Binding-site contacts:
Ligand atom C5 contacts residue ASN47 of chain 1.D at 3.6 Å.
Ligand atom C7 contacts residue MET139 of chain 1.D at 4.2 Å (hydrophobic).
Ligand atom C1 contacts residue ASN47 of chain 1.D at 1.4 Å.
Ligand atom C8 contacts residue ASN47 of chain 1.D at 3.5 Å.
Ligand atom C8 contacts residue ASP45 of chain 1.D at 3.3 Å.
Ligand atom N2 contacts residue ASP45 of chain 1.D at 4.4 Å.
Ligand atom O6 contacts residue ASP64 of chain 1.D at 4.3 Å.
Ligand atom C4 contacts residue ASN47 of chain 1.D at 4.2 Å.
Ligand atom C7 contacts residue ASN47 of chain 1.D at 3.0 Å.
Ligand atom C2 contacts residue ASN47 of chain 1.D at 2.5 Å.
Ligand atom O7 contacts residue MET139 of chain 1.D at 3.4 Å.
Ligand atom O7 contacts residue ASN47 of chain 1.D at 3.5 Å (h-bond).
Ligand atom C8 contacts residue TYR131 of chain 1.D at 4.3 Å (hydrophobic).
Ligand atom C3 contacts residue ASN47 of chain 1.D at 3.8 Å.
Ligand atom C5 contacts residue ASP64 of chain 1.D at 4.4 Å.
Ligand atom O5 contacts residue ASN47 of chain 1.D at 2.4 Å (h-bond).
Ligand atom C8 contacts residue VAL46 of chain 1.D at 3.8 Å (hydrophobic).
Ligand atom N2 contacts residue ASN47 of chain 1.D at 2.9 Å (h-bond).

Sequence of chain 1.D:
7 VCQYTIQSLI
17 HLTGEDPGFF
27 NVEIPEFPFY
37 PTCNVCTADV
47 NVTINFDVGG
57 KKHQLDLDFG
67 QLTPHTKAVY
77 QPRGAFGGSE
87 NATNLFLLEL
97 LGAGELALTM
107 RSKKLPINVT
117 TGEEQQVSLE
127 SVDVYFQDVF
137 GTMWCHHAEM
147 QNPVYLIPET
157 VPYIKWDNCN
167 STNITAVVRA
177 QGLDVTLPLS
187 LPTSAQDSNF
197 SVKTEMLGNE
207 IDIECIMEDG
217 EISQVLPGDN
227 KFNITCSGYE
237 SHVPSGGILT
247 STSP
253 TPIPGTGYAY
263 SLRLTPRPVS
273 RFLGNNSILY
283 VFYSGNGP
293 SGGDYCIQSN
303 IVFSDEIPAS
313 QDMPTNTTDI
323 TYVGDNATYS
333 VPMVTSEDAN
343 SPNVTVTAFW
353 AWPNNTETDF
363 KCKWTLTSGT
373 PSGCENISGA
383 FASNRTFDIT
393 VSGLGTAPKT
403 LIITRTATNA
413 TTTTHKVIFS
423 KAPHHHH

This protein binds this small molecule.
Small molecule (SMILES): CC(=O)N[C@@H]1[C@@H](O)[C@H](O)[C@@H](CO)O[C@H]1O